This small molecule binds to this protein.
Small molecule (SMILES): CC(=O)c1cc(-c2ccccc2N)[nH]c1C

Sequence of chain 1.A:
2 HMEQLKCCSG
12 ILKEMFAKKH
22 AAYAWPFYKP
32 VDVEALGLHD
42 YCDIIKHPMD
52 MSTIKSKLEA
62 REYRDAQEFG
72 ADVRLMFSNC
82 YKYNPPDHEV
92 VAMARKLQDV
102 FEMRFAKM

Binding-site contacts:
Ligand atom O16 contacts residue ASN85 of chain 1.A at 2.8 Å (h-bond).
Ligand atom O16 contacts residue VAL91 of chain 1.A at 4.2 Å.
Ligand atom N15 contacts residue PRO27 of chain 1.A at 3.1 Å (h-bond).
Ligand atom C2 contacts residue TRP26 of chain 1.A at 3.9 Å (hydrophobic).
Ligand atom C10 contacts residue VAL32 of chain 1.A at 3.6 Å (hydrophobic).
Ligand atom C8 contacts residue PRO27 of chain 1.A at 3.8 Å (hydrophobic).
Ligand atom C9 contacts residue VAL32 of chain 1.A at 4.2 Å (hydrophobic).
Ligand atom C1 contacts residue TRP26 of chain 1.A at 3.9 Å (hydrophobic).
Ligand atom C7 contacts residue VAL91 of chain 1.A at 4.5 Å (hydrophobic).
Ligand atom C11 contacts residue TYR42 of chain 1.A at 4.5 Å (hydrophobic).
Ligand atom O16 contacts residue CYS81 of chain 1.A at 4.0 Å.
Ligand atom N14 contacts residue VAL32 of chain 1.A at 3.9 Å.
Ligand atom N15 contacts residue VAL32 of chain 1.A at 4.0 Å.
Ligand atom C11 contacts residue VAL32 of chain 1.A at 4.2 Å (hydrophobic).
Ligand atom C5 contacts residue VAL32 of chain 1.A at 4.1 Å (hydrophobic).
Ligand atom N14 contacts residue PRO27 of chain 1.A at 2.8 Å (h-bond).
Ligand atom C13 contacts residue TYR42 of chain 1.A at 4.1 Å (hydrophobic).
Ligand atom C7 contacts residue VAL32 of chain 1.A at 3.7 Å (hydrophobic).
Ligand atom C6 contacts residue PRO27 of chain 1.A at 4.2 Å (hydrophobic).
Ligand atom C4 contacts residue TRP26 of chain 1.A at 4.4 Å (hydrophobic).
Ligand atom C10 contacts residue PRO27 of chain 1.A at 3.6 Å (hydrophobic).
Ligand atom C13 contacts residue LEU39 of chain 1.A at 3.8 Å (hydrophobic).
Ligand atom C9 contacts residue PRO27 of chain 1.A at 3.9 Å (hydrophobic).
Ligand atom C12 contacts residue VAL32 of chain 1.A at 4.0 Å (hydrophobic).
Ligand atom C13 contacts residue ASN85 of chain 1.A at 3.7 Å.
Ligand atom C12 contacts residue VAL91 of chain 1.A at 4.1 Å (hydrophobic).
Ligand atom C12 contacts residue PHE28 of chain 1.A at 3.6 Å (hydrophobic).
Ligand atom C13 contacts residue VAL32 of chain 1.A at 4.4 Å (hydrophobic).
Ligand atom C11 contacts residue ASN85 of chain 1.A at 3.7 Å.
Ligand atom C12 contacts residue PRO27 of chain 1.A at 3.5 Å (hydrophobic).
Ligand atom N15 contacts residue PRO31 of chain 1.A at 3.9 Å.
Ligand atom N15 contacts residue LYS30 of chain 1.A at 3.7 Å.
Ligand atom C12 contacts residue CYS81 of chain 1.A at 4.5 Å (hydrophobic).
Ligand atom C10 contacts residue VAL91 of chain 1.A at 4.2 Å (hydrophobic).
Ligand atom C13 contacts residue TYR84 of chain 1.A at 3.7 Å (hydrophobic).
Ligand atom C3 contacts residue TRP26 of chain 1.A at 4.4 Å (hydrophobic).